Sequence of chain 1.A:
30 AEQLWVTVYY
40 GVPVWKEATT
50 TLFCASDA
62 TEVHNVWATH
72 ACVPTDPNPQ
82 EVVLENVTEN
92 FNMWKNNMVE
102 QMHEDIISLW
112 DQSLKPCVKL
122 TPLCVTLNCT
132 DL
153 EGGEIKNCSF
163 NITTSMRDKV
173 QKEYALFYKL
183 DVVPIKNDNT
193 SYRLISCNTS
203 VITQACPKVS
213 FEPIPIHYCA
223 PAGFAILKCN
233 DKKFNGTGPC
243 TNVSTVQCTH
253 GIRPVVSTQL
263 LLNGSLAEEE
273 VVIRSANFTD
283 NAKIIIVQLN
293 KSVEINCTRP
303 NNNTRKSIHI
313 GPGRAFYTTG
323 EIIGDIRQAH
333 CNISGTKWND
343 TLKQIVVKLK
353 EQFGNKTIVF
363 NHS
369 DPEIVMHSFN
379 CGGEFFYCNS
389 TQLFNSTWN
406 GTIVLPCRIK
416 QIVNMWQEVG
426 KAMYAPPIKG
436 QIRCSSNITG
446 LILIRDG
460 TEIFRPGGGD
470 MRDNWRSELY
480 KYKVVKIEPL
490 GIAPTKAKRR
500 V

Binding-site contacts:
Ligand atom C7 contacts residue ASN304 of chain 1.A at 3.7 Å.
Ligand atom O6 contacts residue ILE325 of chain 1.A at 4.2 Å.
Ligand atom C1 contacts residue ASN304 of chain 1.A at 1.4 Å.
Ligand atom O5 contacts residue ASN304 of chain 1.A at 2.4 Å (h-bond).
Ligand atom C1 contacts residue ILE325 of chain 1.A at 4.2 Å (hydrophobic).
Ligand atom C8 contacts residue GLN436 of chain 1.A at 4.3 Å.
Ligand atom N2 contacts residue ASN304 of chain 1.A at 2.9 Å (h-bond).
Ligand atom O7 contacts residue ASN304 of chain 1.A at 4.1 Å.
Ligand atom C6 contacts residue ILE325 of chain 1.A at 3.8 Å (hydrophobic).
Ligand atom C5 contacts residue ASN304 of chain 1.A at 3.7 Å.
Ligand atom C4 contacts residue ASN304 of chain 1.A at 4.3 Å.
Ligand atom C2 contacts residue ASN304 of chain 1.A at 2.5 Å.
Ligand atom C3 contacts residue ASN304 of chain 1.A at 3.8 Å.
Ligand atom C5 contacts residue ILE325 of chain 1.A at 4.2 Å (hydrophobic).
Ligand atom O5 contacts residue ILE325 of chain 1.A at 3.3 Å.

This protein binds this small molecule.
Small molecule (SMILES): CC(=O)N[C@H]1[C@H](O[C@H]2[C@H](O)[C@@H](NC(C)=O)CO[C@@H]2CO)O[C@H](CO)[C@@H](O)[C@@H]1O